Sequence of chain 1.A:
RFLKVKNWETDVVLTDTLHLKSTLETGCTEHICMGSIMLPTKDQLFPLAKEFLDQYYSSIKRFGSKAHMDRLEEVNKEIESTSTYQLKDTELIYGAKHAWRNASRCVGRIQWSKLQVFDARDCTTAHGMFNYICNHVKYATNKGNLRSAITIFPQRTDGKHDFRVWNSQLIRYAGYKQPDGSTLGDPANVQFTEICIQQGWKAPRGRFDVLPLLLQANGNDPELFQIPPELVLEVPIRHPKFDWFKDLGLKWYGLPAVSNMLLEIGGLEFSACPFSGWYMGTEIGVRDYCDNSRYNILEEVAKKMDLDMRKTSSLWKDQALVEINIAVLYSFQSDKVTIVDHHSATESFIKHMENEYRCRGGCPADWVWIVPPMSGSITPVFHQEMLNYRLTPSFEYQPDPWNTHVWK

Binding-site contacts:
Ligand atom C16 contacts residue TYR266 of chain 1.A at 3.6 Å (hydrophobic).
Ligand atom N21 contacts residue GLN182 of chain 1.A at 3.3 Å (h-bond).
Ligand atom N02 contacts residue MET293 of chain 1.A at 3.9 Å.
Ligand atom N01 contacts residue GLU296 of chain 1.A at 2.6 Å (salt-bridge).
Ligand atom C12 contacts residue TYR266 of chain 1.A at 3.8 Å (hydrophobic).
Ligand atom C03 contacts residue HEM1 of chain 1.C at 3.1 Å.
Ligand atom C05 contacts residue VAL271 of chain 1.A at 3.6 Å (hydrophobic).
Ligand atom N11 contacts residue GLN182 of chain 1.A at 3.3 Å.
Ligand atom C07 contacts residue GLY290 of chain 1.A at 3.6 Å.
Ligand atom C15 contacts residue GLN182 of chain 1.A at 3.2 Å.
Ligand atom C07 contacts residue PHE288 of chain 1.A at 3.8 Å (hydrophobic).
Ligand atom C07 contacts residue SER289 of chain 1.A at 3.9 Å.
Ligand atom N21 contacts residue ARG185 of chain 1.A at 3.9 Å.
Ligand atom C26 contacts residue HEM1 of chain 1.C at 3.8 Å.
Ligand atom C04 contacts residue HEM1 of chain 1.C at 3.8 Å.
Ligand atom C08 contacts residue GLU296 of chain 1.A at 3.4 Å.
Ligand atom N02 contacts residue TRP291 of chain 1.A at 2.9 Å (h-bond).
Ligand atom N11 contacts residue TYR292 of chain 1.A at 3.7 Å.
Ligand atom C03 contacts residue PRO269 of chain 1.A at 3.9 Å (hydrophobic).
Ligand atom C14 contacts residue GLN182 of chain 1.A at 3.7 Å.
Ligand atom C02 contacts residue HEM1 of chain 1.C at 3.6 Å.
Ligand atom C09 contacts residue PRO269 of chain 1.A at 3.8 Å (hydrophobic).
Ligand atom C12 contacts residue TYR292 of chain 1.A at 3.5 Å (hydrophobic).
Ligand atom C06 contacts residue GLU296 of chain 1.A at 3.4 Å.
Ligand atom N01 contacts residue PRO269 of chain 1.A at 3.8 Å.
Ligand atom C07 contacts residue HEM1 of chain 1.C at 3.4 Å.
Ligand atom C23 contacts residue ARG307 of chain 1.A at 3.6 Å.
Ligand atom N02 contacts residue TYR292 of chain 1.A at 3.7 Å.
Ligand atom C02 contacts residue GLU296 of chain 1.A at 3.4 Å.
Ligand atom N02 contacts residue HEM1 of chain 1.C at 3.3 Å.
Ligand atom C08 contacts residue HEM1 of chain 1.C at 3.9 Å.
Ligand atom C02 contacts residue TRP291 of chain 1.A at 3.8 Å (hydrophobic).
Ligand atom C02 contacts residue PRO269 of chain 1.A at 3.9 Å (hydrophobic).
Ligand atom C12 contacts residue GLN182 of chain 1.A at 3.5 Å.
Ligand atom N02 contacts residue GLU296 of chain 1.A at 2.6 Å (salt-bridge).
Ligand atom C13 contacts residue GLN182 of chain 1.A at 3.7 Å.
Ligand atom C07 contacts residue PRO269 of chain 1.A at 3.9 Å (hydrophobic).
Ligand atom N11 contacts residue TYR266 of chain 1.A at 2.9 Å (h-bond).
Ligand atom C26 contacts residue GLN182 of chain 1.A at 3.4 Å.
Ligand atom C16 contacts residue GLN182 of chain 1.A at 3.4 Å.

The small molecule below binds the protein below.
Small molecule (SMILES): Cc1cc(N)nc(CCc2cncc(N3CCN(C)CC3)c2)c1